Binding-site contacts:
Ligand atom F31 contacts residue TYR240 of chain 1.A at 3.5 Å.
Ligand atom O19 contacts residue ALA244 of chain 1.A at 3.2 Å.
Ligand atom F32 contacts residue TYR240 of chain 1.A at 3.4 Å.
Ligand atom C27 contacts residue PHE193 of chain 1.A at 3.5 Å (hydrophobic).
Ligand atom N25 contacts residue TYR18 of chain 1.B at 3.7 Å.
Ligand atom C27 contacts residue TYR18 of chain 1.B at 3.5 Å (hydrophobic).
Ligand atom F32 contacts residue TYR188 of chain 1.A at 3.4 Å.
Ligand atom O8 contacts residue ILE309 of chain 1.A at 3.7 Å.
Ligand atom C21 contacts residue TYR18 of chain 1.B at 3.6 Å (hydrophobic).
Ligand atom C16 contacts residue ALA244 of chain 1.A at 3.5 Å (hydrophobic).
Ligand atom C29 contacts residue PHE193 of chain 1.A at 3.5 Å (hydrophobic).
Ligand atom N24 contacts residue PHE193 of chain 1.A at 3.4 Å (h-bond).
Ligand atom C21 contacts residue ASP219 of chain 1.A at 3.4 Å.
Ligand atom C23 contacts residue ARG196 of chain 1.A at 3.6 Å.
Ligand atom N17 contacts residue ASP219 of chain 1.A at 3.0 Å (salt-bridge).
Ligand atom C23 contacts residue ASP16 of chain 1.B at 3.7 Å.
Ligand atom C2 contacts residue VAL242 of chain 1.A at 3.6 Å (hydrophobic).
Ligand atom N17 contacts residue TYR18 of chain 1.B at 3.5 Å.
Ligand atom O9 contacts residue ILE351 of chain 1.A at 3.6 Å.
Ligand atom N25 contacts residue ARG196 of chain 1.A at 3.6 Å (salt-bridge).
Ligand atom C29 contacts residue TYR18 of chain 1.B at 3.6 Å (hydrophobic).
Ligand atom N28 contacts residue PHE193 of chain 1.A at 3.5 Å.
Ligand atom F32 contacts residue GLY217 of chain 1.A at 3.4 Å.
Ligand atom C20 contacts residue TYR18 of chain 1.B at 3.6 Å (hydrophobic).
Ligand atom C22 contacts residue TYR18 of chain 1.B at 3.6 Å (hydrophobic).
Ligand atom F32 contacts residue HIS191 of chain 1.A at 3.6 Å.
Ligand atom N28 contacts residue ARG311 of chain 1.A at 3.3 Å.
Ligand atom C15 contacts residue HIS191 of chain 1.A at 3.1 Å.
Ligand atom C18 contacts residue TYR18 of chain 1.B at 3.6 Å (hydrophobic).
Ligand atom C11 contacts residue VAL242 of chain 1.A at 3.4 Å (hydrophobic).
Ligand atom F33 contacts residue TYR188 of chain 1.A at 3.1 Å.
Ligand atom C12 contacts residue VAL242 of chain 1.A at 3.4 Å (hydrophobic).
Ligand atom C14 contacts residue HIS191 of chain 1.A at 3.4 Å.
Ligand atom C23 contacts residue PHE193 of chain 1.A at 3.5 Å (hydrophobic).
Ligand atom F31 contacts residue SER241 of chain 1.A at 3.1 Å.
Ligand atom F31 contacts residue VAL242 of chain 1.A at 3.5 Å.
Ligand atom C20 contacts residue PHE193 of chain 1.A at 3.6 Å (hydrophobic).
Ligand atom N24 contacts residue ARG196 of chain 1.A at 3.1 Å (salt-bridge).
Ligand atom C29 contacts residue ARG311 of chain 1.A at 3.4 Å.
Ligand atom C16 contacts residue VAL242 of chain 1.A at 3.5 Å (hydrophobic).

Sequence of chain 1.A:
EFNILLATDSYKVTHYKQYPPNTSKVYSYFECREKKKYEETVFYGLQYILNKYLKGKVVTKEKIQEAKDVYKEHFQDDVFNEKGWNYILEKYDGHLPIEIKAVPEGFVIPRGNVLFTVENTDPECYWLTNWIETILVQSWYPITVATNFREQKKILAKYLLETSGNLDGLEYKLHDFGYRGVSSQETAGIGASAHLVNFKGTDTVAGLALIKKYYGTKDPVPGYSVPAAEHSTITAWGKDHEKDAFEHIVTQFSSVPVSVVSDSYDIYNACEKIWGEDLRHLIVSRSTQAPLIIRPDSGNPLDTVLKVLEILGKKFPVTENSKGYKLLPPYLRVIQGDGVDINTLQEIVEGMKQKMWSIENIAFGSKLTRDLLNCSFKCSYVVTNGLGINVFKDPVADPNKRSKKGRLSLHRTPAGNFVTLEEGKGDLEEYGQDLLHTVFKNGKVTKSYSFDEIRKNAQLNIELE

The small molecule below binds the protein below.
Small molecule (SMILES): O=C(NCc1ccc(S(=O)(=O)c2cccc(C(F)(F)F)c2)cc1)c1cnc2n[nH]cc2c1

Sequence of chain 1.B:
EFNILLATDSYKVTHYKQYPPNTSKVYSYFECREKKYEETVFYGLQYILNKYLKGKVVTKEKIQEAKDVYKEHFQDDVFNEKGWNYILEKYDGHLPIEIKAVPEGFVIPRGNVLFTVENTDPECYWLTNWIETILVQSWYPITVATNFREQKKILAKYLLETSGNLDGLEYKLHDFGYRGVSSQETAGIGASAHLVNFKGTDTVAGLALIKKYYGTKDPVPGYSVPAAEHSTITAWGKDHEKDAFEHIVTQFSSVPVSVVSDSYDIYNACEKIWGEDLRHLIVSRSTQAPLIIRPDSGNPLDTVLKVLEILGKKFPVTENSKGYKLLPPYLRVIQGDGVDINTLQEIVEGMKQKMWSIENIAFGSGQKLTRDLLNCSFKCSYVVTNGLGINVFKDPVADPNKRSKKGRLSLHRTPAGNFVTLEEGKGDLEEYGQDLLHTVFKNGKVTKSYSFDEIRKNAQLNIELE